Binding-site contacts:
Ligand atom C3 contacts residue TYR863 of chain 1.B at 4.5 Å (hydrophobic).
Ligand atom O6 contacts residue TYR705 of chain 1.B at 3.1 Å (h-bond).
Ligand atom C6 contacts residue GLU660 of chain 1.B at 4.3 Å.
Ligand atom O3 contacts residue GLU660 of chain 1.B at 4.2 Å.
Ligand atom C4 contacts residue TYR858 of chain 1.B at 4.3 Å (hydrophobic).
Ligand atom O2 contacts residue TYR858 of chain 1.B at 4.2 Å.
Ligand atom O6 contacts residue TYR858 of chain 1.B at 4.4 Å.
Ligand atom O5 contacts residue PHE864 of chain 1.B at 3.8 Å.
Ligand atom C5 contacts residue BGC1 of chain 1.E at 4.2 Å.
Ligand atom C1 contacts residue TYR863 of chain 1.B at 3.7 Å (hydrophobic).
Ligand atom O3 contacts residue ARG860 of chain 1.B at 4.1 Å.
Ligand atom C3 contacts residue PHE864 of chain 1.B at 4.4 Å (hydrophobic).
Ligand atom C3 contacts residue GLY859 of chain 1.B at 3.6 Å.
Ligand atom C2 contacts residue PHE864 of chain 1.B at 4.3 Å (hydrophobic).
Ligand atom O2 contacts residue TYR863 of chain 1.B at 3.8 Å.
Ligand atom O4 contacts residue TYR858 of chain 1.B at 3.5 Å.
Ligand atom O4 contacts residue BGC1 of chain 1.E at 3.2 Å (h-bond).
Ligand atom C4 contacts residue PHE864 of chain 1.B at 3.9 Å (hydrophobic).
Ligand atom O6 contacts residue GLU660 of chain 1.B at 3.2 Å (salt-bridge).
Ligand atom C4 contacts residue TYR863 of chain 1.B at 4.2 Å (hydrophobic).
Ligand atom C2 contacts residue TYR863 of chain 1.B at 3.8 Å (hydrophobic).
Ligand atom O4 contacts residue GLU660 of chain 1.B at 2.9 Å (salt-bridge).
Ligand atom O3 contacts residue TYR858 of chain 1.B at 4.3 Å.
Ligand atom O3 contacts residue PHE864 of chain 1.B at 4.3 Å.
Ligand atom O2 contacts residue GLY859 of chain 1.B at 3.6 Å.
Ligand atom C6 contacts residue BGC1 of chain 1.E at 3.2 Å.
Ligand atom O2 contacts residue ARG860 of chain 1.B at 4.5 Å.
Ligand atom C6 contacts residue PHE864 of chain 1.B at 4.1 Å (hydrophobic).
Ligand atom O3 contacts residue TYR863 of chain 1.B at 3.8 Å.
Ligand atom O5 contacts residue TYR863 of chain 1.B at 4.2 Å.
Ligand atom C4 contacts residue BGC1 of chain 1.E at 4.2 Å.
Ligand atom C5 contacts residue TYR858 of chain 1.B at 4.2 Å (hydrophobic).
Ligand atom C4 contacts residue GLU660 of chain 1.B at 3.5 Å.
Ligand atom C3 contacts residue TYR858 of chain 1.B at 4.1 Å (hydrophobic).
Ligand atom O3 contacts residue GLY859 of chain 1.B at 3.1 Å.
Ligand atom C5 contacts residue PHE864 of chain 1.B at 4.3 Å (hydrophobic).
Ligand atom C6 contacts residue TYR705 of chain 1.B at 4.4 Å (hydrophobic).
Ligand atom C2 contacts residue GLY859 of chain 1.B at 4.2 Å.
Ligand atom O6 contacts residue PHE864 of chain 1.B at 4.4 Å.
Ligand atom O6 contacts residue BGC1 of chain 1.E at 2.6 Å (h-bond).

Sequence of chain 1.B:
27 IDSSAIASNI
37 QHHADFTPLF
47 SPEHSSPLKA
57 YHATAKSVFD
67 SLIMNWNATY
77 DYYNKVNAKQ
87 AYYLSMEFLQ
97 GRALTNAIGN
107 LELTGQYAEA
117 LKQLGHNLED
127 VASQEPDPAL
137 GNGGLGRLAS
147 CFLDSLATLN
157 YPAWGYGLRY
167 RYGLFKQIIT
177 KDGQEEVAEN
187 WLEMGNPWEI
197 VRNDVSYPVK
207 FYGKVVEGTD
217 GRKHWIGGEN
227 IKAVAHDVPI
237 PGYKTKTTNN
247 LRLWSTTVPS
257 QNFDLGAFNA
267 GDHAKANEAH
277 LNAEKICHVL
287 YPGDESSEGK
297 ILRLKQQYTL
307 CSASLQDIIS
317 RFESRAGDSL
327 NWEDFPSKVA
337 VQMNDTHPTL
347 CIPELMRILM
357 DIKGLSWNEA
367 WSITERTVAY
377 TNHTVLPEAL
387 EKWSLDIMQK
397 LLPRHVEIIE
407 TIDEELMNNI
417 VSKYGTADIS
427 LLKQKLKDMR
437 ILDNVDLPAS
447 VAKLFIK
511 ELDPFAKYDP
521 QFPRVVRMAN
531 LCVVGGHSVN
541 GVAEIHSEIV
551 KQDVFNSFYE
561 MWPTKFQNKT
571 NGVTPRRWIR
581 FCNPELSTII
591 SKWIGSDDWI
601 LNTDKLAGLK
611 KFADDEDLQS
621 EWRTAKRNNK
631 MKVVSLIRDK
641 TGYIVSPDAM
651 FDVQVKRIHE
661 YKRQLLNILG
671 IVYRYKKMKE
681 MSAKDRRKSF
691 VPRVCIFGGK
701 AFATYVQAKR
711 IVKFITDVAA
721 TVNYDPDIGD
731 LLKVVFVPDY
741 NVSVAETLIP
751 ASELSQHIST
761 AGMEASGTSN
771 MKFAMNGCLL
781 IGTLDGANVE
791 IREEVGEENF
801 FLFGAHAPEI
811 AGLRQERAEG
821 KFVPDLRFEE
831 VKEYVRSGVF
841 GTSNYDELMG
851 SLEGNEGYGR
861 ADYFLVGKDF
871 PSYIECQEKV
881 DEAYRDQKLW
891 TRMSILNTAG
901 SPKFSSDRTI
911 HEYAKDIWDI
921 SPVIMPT

This small molecule binds to this protein.
Small molecule (SMILES): OC[C@H]1O[C@H](O[C@H]2[C@H](O)[C@@H](O)[C@@H](O)O[C@@H]2CO)[C@H](O)[C@@H](O)[C@@H]1O